This protein binds this small molecule.
Small molecule (SMILES): Nc1ncnc2c1ncn2[C@@H]1O[C@H](CO[P](=O)(O)O[P](=O)(O)NP(=O)(O)O)[C@@H](O)[C@H]1O

Sequence of chain 1.A:
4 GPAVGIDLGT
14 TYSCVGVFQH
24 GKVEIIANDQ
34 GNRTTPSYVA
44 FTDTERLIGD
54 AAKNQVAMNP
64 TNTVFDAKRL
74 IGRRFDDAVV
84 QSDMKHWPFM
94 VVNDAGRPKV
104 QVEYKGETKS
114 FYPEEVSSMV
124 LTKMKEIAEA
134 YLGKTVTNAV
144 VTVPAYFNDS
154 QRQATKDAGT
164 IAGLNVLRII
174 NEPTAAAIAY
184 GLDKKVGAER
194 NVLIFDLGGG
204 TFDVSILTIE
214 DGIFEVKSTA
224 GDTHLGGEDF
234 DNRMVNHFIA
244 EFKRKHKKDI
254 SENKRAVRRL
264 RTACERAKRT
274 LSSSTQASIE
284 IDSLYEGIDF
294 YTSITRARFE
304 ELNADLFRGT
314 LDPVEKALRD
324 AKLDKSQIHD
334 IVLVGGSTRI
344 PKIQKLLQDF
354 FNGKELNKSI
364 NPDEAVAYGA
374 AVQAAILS

Binding-site contacts:
Ligand atom N3B contacts residue GLY202 of chain 1.A at 3.4 Å (h-bond).
Ligand atom O1B contacts residue THR14 of chain 1.A at 2.8 Å (h-bond).
Ligand atom O1B contacts residue THR13 of chain 1.A at 3.4 Å (h-bond).
Ligand atom O3G contacts residue GLY202 of chain 1.A at 3.0 Å (h-bond).
Ligand atom O1A contacts residue GLY338 of chain 1.A at 3.2 Å.
Ligand atom C8 contacts residue ARG272 of chain 1.A at 3.5 Å.
Ligand atom N3B contacts residue GLY201 of chain 1.A at 3.5 Å.
Ligand atom N7 contacts residue ARG342 of chain 1.A at 3.5 Å (salt-bridge).
Ligand atom O3' contacts residue GLY230 of chain 1.A at 3.1 Å.
Ligand atom O2G contacts residue THR204 of chain 1.A at 3.4 Å (h-bond).
Ligand atom PG contacts residue THR204 of chain 1.A at 3.4 Å.
Ligand atom O3G contacts residue THR14 of chain 1.A at 3.0 Å (h-bond).
Ligand atom N6 contacts residue ARG342 of chain 1.A at 3.5 Å.
Ligand atom O4' contacts residue GLY339 of chain 1.A at 3.1 Å.
Ligand atom O5' contacts residue GLY339 of chain 1.A at 3.4 Å (h-bond).
Ligand atom O3' contacts residue LYS271 of chain 1.A at 3.3 Å (salt-bridge).
Ligand atom O2' contacts residue GLU268 of chain 1.A at 2.5 Å (salt-bridge).
Ligand atom O1A contacts residue GLY339 of chain 1.A at 3.0 Å (h-bond).
Ligand atom N9 contacts residue GLY339 of chain 1.A at 3.4 Å (h-bond).
Ligand atom C2' contacts residue GLU268 of chain 1.A at 3.2 Å.
Ligand atom O2A contacts residue ASP366 of chain 1.A at 3.5 Å.
Ligand atom O2A contacts residue TYR15 of chain 1.A at 3.5 Å.
Ligand atom N6 contacts residue ARG272 of chain 1.A at 3.5 Å (salt-bridge).
Ligand atom O1G contacts residue GLY202 of chain 1.A at 3.5 Å (h-bond).
Ligand atom C5 contacts residue GLY339 of chain 1.A at 3.5 Å.
Ligand atom O1G contacts residue GLY201 of chain 1.A at 3.4 Å.
Ligand atom O5' contacts residue GLY202 of chain 1.A at 3.3 Å (h-bond).
Ligand atom O1B contacts residue TYR15 of chain 1.A at 2.8 Å (h-bond).
Ligand atom N1 contacts residue SER275 of chain 1.A at 2.8 Å (h-bond).
Ligand atom O2G contacts residue THR13 of chain 1.A at 2.9 Å (h-bond).
Ligand atom N3 contacts residue GLY339 of chain 1.A at 3.3 Å (h-bond).
Ligand atom O1G contacts residue THR204 of chain 1.A at 2.4 Å (h-bond).
Ligand atom O3A contacts residue GLY202 of chain 1.A at 3.4 Å (h-bond).
Ligand atom O4' contacts residue SER340 of chain 1.A at 3.4 Å (h-bond).
Ligand atom O3A contacts residue THR14 of chain 1.A at 3.4 Å (h-bond).
Ligand atom O3G contacts residue GLY203 of chain 1.A at 2.8 Å (h-bond).
Ligand atom O3' contacts residue GLY202 of chain 1.A at 3.5 Å.
Ligand atom C4 contacts residue GLY339 of chain 1.A at 3.1 Å.
Ligand atom C5' contacts residue TYR15 of chain 1.A at 3.5 Å (hydrophobic).
Ligand atom O2' contacts residue LYS271 of chain 1.A at 2.5 Å (salt-bridge).